A protein and the small-molecule ligand that binds it are described below.
Small molecule (SMILES): CC(=O)N[C@@H]1[C@@H](O)[C@H](O)[C@@H](CO)O[C@H]1O

Sequence of chain 1.K:
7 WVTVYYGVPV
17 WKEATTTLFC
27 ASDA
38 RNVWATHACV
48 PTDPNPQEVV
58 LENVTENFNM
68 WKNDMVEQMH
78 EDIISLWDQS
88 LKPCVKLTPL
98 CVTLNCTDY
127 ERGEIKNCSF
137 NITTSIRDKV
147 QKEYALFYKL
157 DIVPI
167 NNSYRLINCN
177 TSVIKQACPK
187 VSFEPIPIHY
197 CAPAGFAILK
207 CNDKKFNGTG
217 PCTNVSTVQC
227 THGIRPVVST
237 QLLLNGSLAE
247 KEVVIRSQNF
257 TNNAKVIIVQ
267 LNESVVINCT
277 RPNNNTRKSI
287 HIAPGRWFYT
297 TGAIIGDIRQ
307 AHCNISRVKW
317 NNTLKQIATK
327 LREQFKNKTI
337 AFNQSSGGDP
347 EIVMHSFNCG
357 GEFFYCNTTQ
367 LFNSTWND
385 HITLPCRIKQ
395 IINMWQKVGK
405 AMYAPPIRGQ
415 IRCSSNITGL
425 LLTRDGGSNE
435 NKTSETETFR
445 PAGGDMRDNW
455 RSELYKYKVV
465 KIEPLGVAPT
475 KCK

Binding-site contacts:
Ligand atom C2 contacts residue ASN373 of chain 1.K at 2.5 Å.
Ligand atom O7 contacts residue ASN373 of chain 1.K at 4.0 Å.
Ligand atom N2 contacts residue ASP374 of chain 1.K at 4.5 Å.
Ligand atom C8 contacts residue ASN373 of chain 1.K at 3.9 Å.
Ligand atom C7 contacts residue ASP374 of chain 1.K at 3.8 Å.
Ligand atom C4 contacts residue ASN373 of chain 1.K at 4.2 Å.
Ligand atom C8 contacts residue ASP374 of chain 1.K at 3.5 Å.
Ligand atom C3 contacts residue ASN373 of chain 1.K at 3.8 Å.
Ligand atom N2 contacts residue ASN373 of chain 1.K at 2.9 Å (h-bond).
Ligand atom O7 contacts residue ASP374 of chain 1.K at 3.7 Å.
Ligand atom C5 contacts residue ASN373 of chain 1.K at 3.7 Å.
Ligand atom C7 contacts residue ASN373 of chain 1.K at 3.7 Å.
Ligand atom C1 contacts residue ASN373 of chain 1.K at 1.5 Å.
Ligand atom O5 contacts residue ASN373 of chain 1.K at 2.4 Å (h-bond).